A protein and the small-molecule ligand that binds it are described below.
Small molecule (SMILES): [H]/N=C1\N[C@@]2(c3cc(-c4cccc(C#N)c4)cs3)CN(c3cccc(OC)n3)C[C@H]2C(=O)N1C

Binding-site contacts:
Ligand atom C13 contacts residue GLY251 of chain 1.B at 3.6 Å.
Ligand atom C6 contacts residue ASP53 of chain 1.B at 3.6 Å.
Ligand atom O2 contacts residue TRP97 of chain 1.B at 3.6 Å.
Ligand atom C21 contacts residue GLN33 of chain 1.B at 3.4 Å.
Ligand atom C14 contacts residue GLY251 of chain 1.B at 3.0 Å.
Ligand atom C24 contacts residue ASN58 of chain 1.B at 3.4 Å.
Ligand atom C3 contacts residue GLY251 of chain 1.B at 3.6 Å.
Ligand atom N6 contacts residue SER56 of chain 1.B at 3.4 Å.
Ligand atom N4 contacts residue THR252 of chain 1.B at 3.5 Å.
Ligand atom O1 contacts residue TYR92 of chain 1.B at 3.5 Å.
Ligand atom C6 contacts residue ILE139 of chain 1.B at 3.7 Å (hydrophobic).
Ligand atom N4 contacts residue SER250 of chain 1.B at 3.4 Å (h-bond).
Ligand atom C21 contacts residue GLY34 of chain 1.B at 3.7 Å.
Ligand atom C11 contacts residue SER56 of chain 1.B at 3.6 Å.
Ligand atom C13 contacts residue SER31 of chain 1.B at 3.7 Å.
Ligand atom C15 contacts residue THR252 of chain 1.B at 3.1 Å.
Ligand atom C10 contacts residue PHE129 of chain 1.B at 3.5 Å (hydrophobic).
Ligand atom N5 contacts residue GLY251 of chain 1.B at 3.5 Å (h-bond).
Ligand atom N2 contacts residue ASP53 of chain 1.B at 2.7 Å (salt-bridge).
Ligand atom C15 contacts residue GLY251 of chain 1.B at 3.6 Å.
Ligand atom C22 contacts residue VAL90 of chain 1.B at 3.6 Å (hydrophobic).
Ligand atom C20 contacts residue TRP97 of chain 1.B at 3.4 Å (hydrophobic).
Ligand atom S1 contacts residue ILE139 of chain 1.B at 3.6 Å.
Ligand atom C21 contacts residue GLY32 of chain 1.B at 3.4 Å.
Ligand atom N6 contacts residue TRP97 of chain 1.B at 3.5 Å (h-bond).
Ligand atom C20 contacts residue SER56 of chain 1.B at 3.5 Å.
Ligand atom N5 contacts residue ASP53 of chain 1.B at 2.8 Å (salt-bridge).
Ligand atom C19 contacts residue ILE131 of chain 1.B at 3.3 Å (hydrophobic).
Ligand atom C8 contacts residue GLY251 of chain 1.B at 3.5 Å.
Ligand atom C13 contacts residue THR253 of chain 1.B at 3.6 Å.
Ligand atom N4 contacts residue THR253 of chain 1.B at 3.6 Å (h-bond).
Ligand atom C23 contacts residue TRP97 of chain 1.B at 3.6 Å (hydrophobic).
Ligand atom N5 contacts residue ASP249 of chain 1.B at 2.9 Å (salt-bridge).
Ligand atom C3 contacts residue ASP53 of chain 1.B at 3.5 Å.
Ligand atom C15 contacts residue ASP249 of chain 1.B at 3.3 Å.
Ligand atom N4 contacts residue SER31 of chain 1.B at 3.4 Å (h-bond).
Ligand atom C13 contacts residue GLY34 of chain 1.B at 3.7 Å.
Ligand atom N4 contacts residue GLY251 of chain 1.B at 3.6 Å.
Ligand atom O2 contacts residue ASN58 of chain 1.B at 3.2 Å.
Ligand atom C17 contacts residue ILE131 of chain 1.B at 3.6 Å (hydrophobic).

Sequence of chain 1.B:
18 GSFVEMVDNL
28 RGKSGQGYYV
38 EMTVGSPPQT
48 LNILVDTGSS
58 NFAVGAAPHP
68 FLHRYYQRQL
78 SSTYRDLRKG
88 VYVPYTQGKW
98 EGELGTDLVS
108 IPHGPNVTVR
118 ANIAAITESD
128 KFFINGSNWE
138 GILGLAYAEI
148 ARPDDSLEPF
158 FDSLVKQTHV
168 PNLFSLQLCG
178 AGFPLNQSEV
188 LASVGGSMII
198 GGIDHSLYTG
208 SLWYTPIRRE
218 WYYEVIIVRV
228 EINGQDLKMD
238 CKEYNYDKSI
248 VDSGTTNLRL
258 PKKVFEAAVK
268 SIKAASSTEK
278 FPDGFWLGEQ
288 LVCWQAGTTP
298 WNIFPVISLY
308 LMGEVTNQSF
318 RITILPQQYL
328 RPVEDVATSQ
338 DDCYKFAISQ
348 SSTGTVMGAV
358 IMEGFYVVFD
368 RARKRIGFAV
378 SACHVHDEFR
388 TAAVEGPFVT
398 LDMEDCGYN